The protein below binds the small molecule below.
Small molecule (SMILES): OC[C@H]1O[C@@H](O)[C@H](O)[C@@H](O)[C@H]1O

Sequence of chain 1.A:
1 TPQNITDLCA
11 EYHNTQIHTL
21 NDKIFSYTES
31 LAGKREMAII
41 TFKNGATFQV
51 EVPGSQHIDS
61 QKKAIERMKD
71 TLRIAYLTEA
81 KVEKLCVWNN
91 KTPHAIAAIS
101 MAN

Binding-site contacts:
Ligand atom O2 contacts residue GLA1 of chain 1.W at 0.4 Å (h-bond).
Ligand atom C3 contacts residue TRP88 of chain 1.A at 3.6 Å (hydrophobic).
Ligand atom O3 contacts residue GLA1 of chain 1.W at 0.3 Å (h-bond).
Ligand atom C2 contacts residue ASN90 of chain 1.A at 4.2 Å.
Ligand atom O4 contacts residue GLU51 of chain 1.A at 2.9 Å (salt-bridge).
Ligand atom C2 contacts residue LYS91 of chain 1.A at 4.0 Å.
Ligand atom C2 contacts residue GLA1 of chain 1.W at 0.3 Å.
Ligand atom C6 contacts residue HIS57 of chain 1.A at 3.7 Å.
Ligand atom O5 contacts residue GLA1 of chain 1.W at 0.6 Å (h-bond).
Ligand atom C6 contacts residue TRP88 of chain 1.A at 3.5 Å (hydrophobic).
Ligand atom C3 contacts residue ASN90 of chain 1.A at 3.9 Å.
Ligand atom C1 contacts residue TRP88 of chain 1.A at 4.4 Å (hydrophobic).
Ligand atom O6 contacts residue HIS57 of chain 1.A at 3.8 Å.
Ligand atom O2 contacts residue ASN90 of chain 1.A at 3.1 Å (h-bond).
Ligand atom O3 contacts residue ASN90 of chain 1.A at 2.9 Å (h-bond).
Ligand atom C4 contacts residue GLA1 of chain 1.W at 0.2 Å.
Ligand atom O4 contacts residue GLN56 of chain 1.A at 3.3 Å.
Ligand atom C3 contacts residue LYS91 of chain 1.A at 3.6 Å.
Ligand atom C6 contacts residue GLN56 of chain 1.A at 3.7 Å.
Ligand atom O1 contacts residue GLA1 of chain 1.W at 1.4 Å.
Ligand atom O5 contacts residue GLN56 of chain 1.A at 3.5 Å (h-bond).
Ligand atom O6 contacts residue GLN61 of chain 1.A at 3.0 Å (h-bond).
Ligand atom O6 contacts residue GLA1 of chain 1.W at 0.2 Å (h-bond).
Ligand atom O3 contacts residue TRP88 of chain 1.A at 3.9 Å.
Ligand atom O6 contacts residue GLN56 of chain 1.A at 3.4 Å (h-bond).
Ligand atom C1 contacts residue GLA1 of chain 1.W at 0.5 Å.
Ligand atom O6 contacts residue TRP88 of chain 1.A at 3.8 Å.
Ligand atom C6 contacts residue GLA1 of chain 1.W at 0.4 Å.
Ligand atom C5 contacts residue GLA1 of chain 1.W at 0.4 Å.
Ligand atom C5 contacts residue TRP88 of chain 1.A at 3.4 Å (hydrophobic).
Ligand atom C6 contacts residue GLU51 of chain 1.A at 4.1 Å.
Ligand atom C4 contacts residue TRP88 of chain 1.A at 3.5 Å (hydrophobic).
Ligand atom C4 contacts residue LYS91 of chain 1.A at 3.8 Å.
Ligand atom C5 contacts residue GLN56 of chain 1.A at 4.2 Å.
Ligand atom C6 contacts residue GLN61 of chain 1.A at 3.9 Å.
Ligand atom C4 contacts residue GLU51 of chain 1.A at 3.5 Å.
Ligand atom O3 contacts residue LYS91 of chain 1.A at 2.6 Å (salt-bridge).
Ligand atom C3 contacts residue GLA1 of chain 1.W at 0.1 Å.
Ligand atom O4 contacts residue GLA1 of chain 1.W at 0.3 Å (h-bond).
Ligand atom O4 contacts residue LYS91 of chain 1.A at 2.9 Å (salt-bridge).